Sequence of chain 1.C:
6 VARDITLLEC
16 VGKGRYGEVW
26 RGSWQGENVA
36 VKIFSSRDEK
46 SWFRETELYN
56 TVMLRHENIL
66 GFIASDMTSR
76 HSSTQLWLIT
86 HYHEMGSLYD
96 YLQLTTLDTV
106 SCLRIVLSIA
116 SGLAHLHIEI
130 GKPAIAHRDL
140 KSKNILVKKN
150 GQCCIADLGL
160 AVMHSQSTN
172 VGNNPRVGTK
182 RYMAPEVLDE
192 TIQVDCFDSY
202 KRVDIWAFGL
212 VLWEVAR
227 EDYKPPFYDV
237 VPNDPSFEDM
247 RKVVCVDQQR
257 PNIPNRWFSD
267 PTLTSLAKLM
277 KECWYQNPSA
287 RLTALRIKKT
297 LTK

Binding-site contacts:
Ligand atom O02 contacts residue THR85 of chain 1.C at 3.9 Å.
Ligand atom C18 contacts residue TYR87 of chain 1.C at 3.4 Å (hydrophobic).
Ligand atom C12 contacts residue LEU145 of chain 1.C at 3.8 Å (hydrophobic).
Ligand atom C14 contacts residue HIS88 of chain 1.C at 3.2 Å.
Ligand atom C22 contacts residue GLY91 of chain 1.C at 3.8 Å.
Ligand atom C01 contacts residue LEU83 of chain 1.C at 3.5 Å (hydrophobic).
Ligand atom C14 contacts residue TYR87 of chain 1.C at 3.7 Å (hydrophobic).
Ligand atom O02 contacts residue LYS37 of chain 1.C at 3.6 Å.
Ligand atom C10 contacts residue VAL24 of chain 1.C at 3.9 Å (hydrophobic).
Ligand atom C06 contacts residue LEU83 of chain 1.C at 3.9 Å (hydrophobic).
Ligand atom C21 contacts residue GLY91 of chain 1.C at 3.8 Å.
Ligand atom C24 contacts residue ASP95 of chain 1.C at 3.1 Å.
Ligand atom C19 contacts residue GLY91 of chain 1.C at 3.8 Å.
Ligand atom C17 contacts residue GLY91 of chain 1.C at 3.8 Å.
Ligand atom C11 contacts residue LEU145 of chain 1.C at 3.8 Å (hydrophobic).
Ligand atom C16 contacts residue HIS86 of chain 1.C at 3.8 Å.
Ligand atom C30 contacts residue LYS142 of chain 1.C at 3.6 Å.
Ligand atom C20 contacts residue VAL16 of chain 1.C at 3.8 Å (hydrophobic).
Ligand atom C30 contacts residue ASN143 of chain 1.C at 3.4 Å.
Ligand atom C08 contacts residue LEU145 of chain 1.C at 3.9 Å (hydrophobic).
Ligand atom C19 contacts residue TYR87 of chain 1.C at 3.7 Å (hydrophobic).
Ligand atom C18 contacts residue GLY91 of chain 1.C at 3.8 Å.
Ligand atom C10 contacts residue ALA35 of chain 1.C at 3.7 Å (hydrophobic).
Ligand atom O05 contacts residue LYS37 of chain 1.C at 3.5 Å.
Ligand atom C18 contacts residue HIS88 of chain 1.C at 3.8 Å.
Ligand atom N15 contacts residue TYR87 of chain 1.C at 3.8 Å.
Ligand atom O29 contacts residue ALA155 of chain 1.C at 3.8 Å.
Ligand atom C21 contacts residue ASP95 of chain 1.C at 3.8 Å.
Ligand atom C01 contacts residue ALA35 of chain 1.C at 3.5 Å (hydrophobic).
Ligand atom C25 contacts residue ASP95 of chain 1.C at 3.6 Å.
Ligand atom C16 contacts residue LEU145 of chain 1.C at 3.6 Å (hydrophobic).
Ligand atom C10 contacts residue THR85 of chain 1.C at 3.7 Å.
Ligand atom C06 contacts residue ASP156 of chain 1.C at 3.8 Å.
Ligand atom C06 contacts residue GLU50 of chain 1.C at 3.4 Å.
Ligand atom C01 contacts residue THR85 of chain 1.C at 3.5 Å.
Ligand atom C20 contacts residue GLY91 of chain 1.C at 3.8 Å.
Ligand atom N15 contacts residue HIS88 of chain 1.C at 3.1 Å (h-bond).
Ligand atom C19 contacts residue VAL16 of chain 1.C at 3.7 Å (hydrophobic).
Ligand atom C16 contacts residue ALA35 of chain 1.C at 3.6 Å (hydrophobic).
Ligand atom C01 contacts residue LYS37 of chain 1.C at 3.5 Å.

This protein binds this small molecule.
Small molecule (SMILES): COc1cc(-c2cncc(-c3ccc(N4CCNCC4)cc3)c2)cc(OC)c1OC